Binding-site contacts:
Ligand atom C3 contacts residue ASN118 of chain 1.A at 3.8 Å.
Ligand atom C8 contacts residue ARG114 of chain 1.A at 3.5 Å.
Ligand atom C8 contacts residue ILE116 of chain 1.A at 4.4 Å (hydrophobic).
Ligand atom N2 contacts residue ASP117 of chain 1.A at 3.8 Å.
Ligand atom O5 contacts residue ASN118 of chain 1.A at 2.3 Å (h-bond).
Ligand atom C1 contacts residue ASN118 of chain 1.A at 1.5 Å.
Ligand atom C7 contacts residue GLU115 of chain 1.A at 3.8 Å.
Ligand atom C5 contacts residue ASN118 of chain 1.A at 3.7 Å.
Ligand atom O7 contacts residue GLU115 of chain 1.A at 3.8 Å.
Ligand atom C8 contacts residue ASP117 of chain 1.A at 3.1 Å.
Ligand atom C2 contacts residue ASN118 of chain 1.A at 2.4 Å.
Ligand atom N2 contacts residue ASN118 of chain 1.A at 2.9 Å (h-bond).
Ligand atom C4 contacts residue ASN118 of chain 1.A at 4.2 Å.
Ligand atom C7 contacts residue ASP117 of chain 1.A at 3.8 Å.
Ligand atom C7 contacts residue ASN118 of chain 1.A at 3.2 Å.
Ligand atom O7 contacts residue ASN118 of chain 1.A at 3.1 Å (h-bond).
Ligand atom C8 contacts residue GLU115 of chain 1.A at 3.0 Å.
Ligand atom O7 contacts residue TYR119 of chain 1.A at 4.2 Å.
Ligand atom C8 contacts residue ASN118 of chain 1.A at 4.4 Å.

The small molecule below binds the protein below.
Small molecule (SMILES): CC(=O)N[C@@H]1[C@@H](O)[C@H](O)[C@@H](CO)O[C@H]1O

Sequence of chain 1.A:
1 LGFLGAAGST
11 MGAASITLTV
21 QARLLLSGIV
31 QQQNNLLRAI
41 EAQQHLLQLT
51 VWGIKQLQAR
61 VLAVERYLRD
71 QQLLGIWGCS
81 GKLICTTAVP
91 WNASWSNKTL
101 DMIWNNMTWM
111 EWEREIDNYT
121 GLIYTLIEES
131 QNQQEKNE